Sequence of chain 1.A:
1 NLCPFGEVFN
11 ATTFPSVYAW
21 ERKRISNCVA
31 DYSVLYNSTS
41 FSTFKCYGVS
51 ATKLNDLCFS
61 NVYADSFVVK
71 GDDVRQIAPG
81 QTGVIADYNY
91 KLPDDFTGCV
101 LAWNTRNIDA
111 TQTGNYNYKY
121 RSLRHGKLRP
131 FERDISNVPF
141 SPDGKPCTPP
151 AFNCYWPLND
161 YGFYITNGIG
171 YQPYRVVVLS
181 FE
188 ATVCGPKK

The protein below binds the small molecule below.
Small molecule (SMILES): CC(=O)N[C@H]1[C@H](O[C@H]2[C@H](O)[C@@H](NC(C)=O)CO[C@@H]2CO)O[C@H](CO)[C@@H](O)[C@@H]1O

Binding-site contacts:
Ligand atom C1 contacts residue ASN10 of chain 1.A at 1.4 Å.
Ligand atom O7 contacts residue ASN10 of chain 1.A at 4.0 Å.
Ligand atom O6 contacts residue ASN10 of chain 1.A at 3.8 Å.
Ligand atom C8 contacts residue GLY6 of chain 1.A at 4.4 Å.
Ligand atom O5 contacts residue ASN10 of chain 1.A at 2.3 Å (h-bond).
Ligand atom C7 contacts residue ASN10 of chain 1.A at 3.7 Å.
Ligand atom C7 contacts residue PHE9 of chain 1.A at 4.4 Å (hydrophobic).
Ligand atom C4 contacts residue ASN10 of chain 1.A at 4.2 Å.
Ligand atom C8 contacts residue VAL34 of chain 1.A at 4.4 Å (hydrophobic).
Ligand atom C2 contacts residue ASN10 of chain 1.A at 2.5 Å.
Ligand atom N2 contacts residue ASN10 of chain 1.A at 3.0 Å (h-bond).
Ligand atom C5 contacts residue ASN10 of chain 1.A at 3.6 Å.
Ligand atom O7 contacts residue GLY6 of chain 1.A at 3.4 Å.
Ligand atom C8 contacts residue LEU35 of chain 1.A at 4.5 Å (hydrophobic).
Ligand atom C3 contacts residue ASN10 of chain 1.A at 3.8 Å.
Ligand atom C7 contacts residue GLY6 of chain 1.A at 4.0 Å.
Ligand atom C8 contacts residue PHE9 of chain 1.A at 3.8 Å (hydrophobic).